Binding-site contacts:
Ligand atom O2B contacts residue ALA128 of chain 1.A at 3.5 Å.
Ligand atom N6 contacts residue ASN119 of chain 1.A at 2.4 Å (h-bond).
Ligand atom PA contacts residue LYS95 of chain 1.A at 3.3 Å.
Ligand atom O3G contacts residue SER214 of chain 1.A at 3.7 Å.
Ligand atom PB contacts residue MG1 of chain 1.D at 3.5 Å.
Ligand atom O1G contacts residue SER215 of chain 1.A at 3.6 Å.
Ligand atom C2' contacts residue GLN92 of chain 1.A at 3.0 Å.
Ligand atom O2' contacts residue LYS95 of chain 1.A at 3.5 Å (salt-bridge).
Ligand atom O3G contacts residue SER215 of chain 1.A at 3.0 Å (h-bond).
Ligand atom PG contacts residue MG1 of chain 1.D at 3.5 Å.
Ligand atom O2' contacts residue VAL96 of chain 1.A at 3.6 Å (h-bond).
Ligand atom O2B contacts residue MG1 of chain 1.D at 2.2 Å.
Ligand atom N3 contacts residue PHE81 of chain 1.A at 3.4 Å.
Ligand atom O3' contacts residue GLN92 of chain 1.A at 2.8 Å (h-bond).
Ligand atom O1B contacts residue SER129 of chain 1.A at 3.2 Å (h-bond).
Ligand atom O2A contacts residue MG1 of chain 1.D at 2.8 Å.
Ligand atom O5' contacts residue LYS95 of chain 1.A at 3.6 Å.
Ligand atom O2G contacts residue DP61 of chain 1.B at 3.1 Å (h-bond).
Ligand atom O5' contacts residue SER130 of chain 1.A at 3.2 Å.
Ligand atom O1A contacts residue LYS95 of chain 1.A at 3.4 Å.
Ligand atom N6 contacts residue THR66 of chain 1.A at 3.4 Å.
Ligand atom N1 contacts residue GLY133 of chain 1.A at 3.6 Å.
Ligand atom C2 contacts residue PHE81 of chain 1.A at 3.4 Å (hydrophobic).
Ligand atom N1 contacts residue SER117 of chain 1.A at 3.2 Å (h-bond).
Ligand atom C3B contacts residue ALA128 of chain 1.A at 3.6 Å (hydrophobic).
Ligand atom O2G contacts residue MG1 of chain 1.D at 2.1 Å.
Ligand atom O2A contacts residue LYS95 of chain 1.A at 2.6 Å (salt-bridge).
Ligand atom O2' contacts residue GLN92 of chain 1.A at 2.8 Å (h-bond).
Ligand atom C6 contacts residue GLY133 of chain 1.A at 3.6 Å.
Ligand atom O2A contacts residue DP61 of chain 1.B at 3.0 Å (h-bond).
Ligand atom N6 contacts residue SER117 of chain 1.A at 3.3 Å (h-bond).
Ligand atom N3 contacts residue VAL96 of chain 1.A at 3.2 Å.
Ligand atom PG contacts residue SER215 of chain 1.A at 3.3 Å.
Ligand atom C3' contacts residue GLN92 of chain 1.A at 3.4 Å.
Ligand atom O1G contacts residue ALA307 of chain 1.A at 3.0 Å.
Ligand atom O2A contacts residue SER130 of chain 1.A at 3.2 Å (h-bond).
Ligand atom O2G contacts residue SER215 of chain 1.A at 2.7 Å (h-bond).
Ligand atom O2B contacts residue SER130 of chain 1.A at 3.0 Å.
Ligand atom N6 contacts residue LEU83 of chain 1.A at 3.3 Å.
Ligand atom O1B contacts residue ALA128 of chain 1.A at 3.4 Å.

A small-molecule ligand and the protein it binds are described below.
Small molecule (SMILES): Nc1ncnc2c1ncn2[C@@H]1O[C@H](CO[P](=O)(O)O[P](=O)(O)CP(=O)(O)O)[C@@H](O)[C@H]1O

Sequence of chain 1.A:
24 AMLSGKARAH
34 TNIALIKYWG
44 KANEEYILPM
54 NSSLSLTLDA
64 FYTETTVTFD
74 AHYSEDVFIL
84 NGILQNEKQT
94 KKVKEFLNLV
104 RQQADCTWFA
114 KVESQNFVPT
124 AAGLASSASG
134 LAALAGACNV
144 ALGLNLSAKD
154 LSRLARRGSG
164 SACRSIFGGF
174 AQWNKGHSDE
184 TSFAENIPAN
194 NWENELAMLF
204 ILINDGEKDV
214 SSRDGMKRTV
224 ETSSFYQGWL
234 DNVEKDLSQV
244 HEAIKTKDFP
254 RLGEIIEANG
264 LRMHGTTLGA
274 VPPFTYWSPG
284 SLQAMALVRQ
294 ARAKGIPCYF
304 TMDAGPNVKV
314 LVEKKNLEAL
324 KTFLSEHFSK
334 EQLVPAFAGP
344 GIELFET